A small-molecule ligand and the protein it binds are described below.
Small molecule (SMILES): NCC(=O)O

Binding-site contacts:
Ligand atom N contacts residue VAL344 of chain 1.A at 4.3 Å.
Ligand atom C contacts residue ASP379 of chain 1.A at 4.1 Å.
Ligand atom O contacts residue ASP379 of chain 1.A at 3.8 Å.
Ligand atom C contacts residue ASP417 of chain 1.A at 4.0 Å.
Ligand atom O contacts residue PHE491 of chain 1.A at 3.6 Å.
Ligand atom CA contacts residue HIS347 of chain 1.A at 4.2 Å.
Ligand atom CA contacts residue ASP379 of chain 1.A at 3.5 Å.
Ligand atom O contacts residue ASP417 of chain 1.A at 3.2 Å (salt-bridge).
Ligand atom O contacts residue LYS418 of chain 1.A at 2.8 Å (salt-bridge).
Ligand atom CA contacts residue VAL343 of chain 1.A at 4.2 Å (hydrophobic).
Ligand atom CA contacts residue PHE491 of chain 1.A at 4.5 Å (hydrophobic).
Ligand atom N contacts residue VAL343 of chain 1.A at 4.3 Å.
Ligand atom CA contacts residue LPR1 of chain 1.D at 4.0 Å.
Ligand atom N contacts residue LPR1 of chain 1.D at 3.7 Å.
Ligand atom C contacts residue PHE491 of chain 1.A at 4.2 Å (hydrophobic).
Ligand atom N contacts residue HIS347 of chain 1.A at 4.1 Å.
Ligand atom O contacts residue VAL343 of chain 1.A at 4.1 Å.
Ligand atom C contacts residue LYS418 of chain 1.A at 4.0 Å.
Ligand atom C contacts residue VAL343 of chain 1.A at 3.8 Å (hydrophobic).
Ligand atom N contacts residue ASP379 of chain 1.A at 4.4 Å.

Sequence of chain 1.A:
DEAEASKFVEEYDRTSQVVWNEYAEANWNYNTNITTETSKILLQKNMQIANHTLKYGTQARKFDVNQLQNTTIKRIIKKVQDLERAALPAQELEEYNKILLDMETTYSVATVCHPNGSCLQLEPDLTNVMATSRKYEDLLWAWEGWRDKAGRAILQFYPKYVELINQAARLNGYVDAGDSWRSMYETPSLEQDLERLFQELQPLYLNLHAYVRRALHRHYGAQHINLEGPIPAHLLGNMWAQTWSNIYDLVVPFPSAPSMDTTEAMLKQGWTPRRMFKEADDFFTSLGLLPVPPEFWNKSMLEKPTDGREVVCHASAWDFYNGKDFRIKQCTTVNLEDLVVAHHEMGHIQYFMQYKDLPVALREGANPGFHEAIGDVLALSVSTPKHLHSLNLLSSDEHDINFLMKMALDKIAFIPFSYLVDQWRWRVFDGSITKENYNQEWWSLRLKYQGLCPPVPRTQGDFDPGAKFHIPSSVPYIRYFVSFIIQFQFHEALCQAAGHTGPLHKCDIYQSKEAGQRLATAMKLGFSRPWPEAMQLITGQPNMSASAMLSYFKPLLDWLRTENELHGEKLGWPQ